Sequence of chain 1.A:
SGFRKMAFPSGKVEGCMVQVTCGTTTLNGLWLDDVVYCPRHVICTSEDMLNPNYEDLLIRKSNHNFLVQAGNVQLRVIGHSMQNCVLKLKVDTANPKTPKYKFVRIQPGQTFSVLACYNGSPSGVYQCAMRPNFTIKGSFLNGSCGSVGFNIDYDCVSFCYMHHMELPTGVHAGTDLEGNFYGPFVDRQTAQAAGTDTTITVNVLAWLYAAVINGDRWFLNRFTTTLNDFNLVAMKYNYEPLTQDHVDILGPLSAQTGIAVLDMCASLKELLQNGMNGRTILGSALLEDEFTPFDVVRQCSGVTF

Sequence of chain 2.A:
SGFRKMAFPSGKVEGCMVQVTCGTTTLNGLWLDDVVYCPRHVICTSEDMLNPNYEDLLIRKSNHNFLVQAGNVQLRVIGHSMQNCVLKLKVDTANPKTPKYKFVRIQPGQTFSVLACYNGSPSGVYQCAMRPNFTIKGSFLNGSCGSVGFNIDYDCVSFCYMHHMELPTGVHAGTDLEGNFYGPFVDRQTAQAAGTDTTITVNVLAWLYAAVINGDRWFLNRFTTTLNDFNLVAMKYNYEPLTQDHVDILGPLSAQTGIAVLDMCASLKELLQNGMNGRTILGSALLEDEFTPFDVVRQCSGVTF

Binding-site contacts:
Ligand atom C14 contacts residue GLN189 of chain 2.A at 4.0 Å.
Ligand atom C5 contacts residue HIS164 of chain 2.A at 3.9 Å.
Ligand atom C13 contacts residue GLN189 of chain 2.A at 3.3 Å.
Ligand atom C5 contacts residue GLU166 of chain 2.A at 3.9 Å.
Ligand atom N3 contacts residue HIS164 of chain 2.A at 3.8 Å.
Ligand atom C3 contacts residue HIS41 of chain 2.A at 3.6 Å.
Ligand atom C6 contacts residue CYS145 of chain 2.A at 3.5 Å (hydrophobic).
Ligand atom N4 contacts residue HIS163 of chain 2.A at 2.9 Å (h-bond).
Ligand atom C8 contacts residue GLU166 of chain 2.A at 3.6 Å.
Ligand atom N4 contacts residue GLU166 of chain 2.A at 3.6 Å.
Ligand atom N3 contacts residue MET165 of chain 2.A at 3.6 Å.
Ligand atom C10 contacts residue ASN142 of chain 2.A at 3.7 Å.
Ligand atom C8 contacts residue ASN142 of chain 2.A at 3.9 Å.
Ligand atom C1 contacts residue TYR54 of chain 2.A at 3.8 Å (hydrophobic).
Ligand atom C8 contacts residue PHE140 of chain 2.A at 3.3 Å (hydrophobic).
Ligand atom C7 contacts residue GLU166 of chain 2.A at 3.6 Å.
Ligand atom C2 contacts residue MET49 of chain 2.A at 4.0 Å (hydrophobic).
Ligand atom N3 contacts residue GLU166 of chain 2.A at 3.4 Å (salt-bridge).
Ligand atom C6 contacts residue HIS164 of chain 2.A at 3.7 Å.
Ligand atom C4 contacts residue HIS41 of chain 2.A at 4.0 Å.
Ligand atom O1 contacts residue GLU166 of chain 2.A at 2.9 Å (salt-bridge).
Ligand atom C9 contacts residue PHE140 of chain 2.A at 3.8 Å (hydrophobic).
Ligand atom C9 contacts residue LEU141 of chain 2.A at 3.7 Å (hydrophobic).
Ligand atom C1 contacts residue ASP187 of chain 2.A at 3.4 Å.
Ligand atom O1 contacts residue MET165 of chain 2.A at 3.6 Å.
Ligand atom C5 contacts residue MET165 of chain 2.A at 3.9 Å (hydrophobic).
Ligand atom N2 contacts residue GLU166 of chain 2.A at 3.8 Å.
Ligand atom C9 contacts residue GLU166 of chain 2.A at 3.7 Å.
Ligand atom C8 contacts residue LEU141 of chain 2.A at 3.6 Å (hydrophobic).
Ligand atom C9 contacts residue ASN142 of chain 2.A at 3.5 Å.
Ligand atom N3 contacts residue CYS145 of chain 2.A at 3.5 Å (h-bond).
Ligand atom C1 contacts residue ARG188 of chain 2.A at 3.8 Å.
Ligand atom N2 contacts residue CYS145 of chain 2.A at 3.7 Å.
Ligand atom C11 contacts residue ASN142 of chain 2.A at 3.7 Å.
Ligand atom C1 contacts residue MET49 of chain 2.A at 4.0 Å (hydrophobic).
Ligand atom C7 contacts residue LEU141 of chain 2.A at 4.0 Å (hydrophobic).
Ligand atom N3 contacts residue HIS163 of chain 2.A at 3.2 Å (h-bond).
Ligand atom C14 contacts residue ARG188 of chain 2.A at 4.0 Å.
Ligand atom C14 contacts residue MET165 of chain 2.A at 4.0 Å (hydrophobic).
Ligand atom N4 contacts residue MET165 of chain 2.A at 3.9 Å.

A small-molecule ligand and the protein it binds are described below.
Small molecule (SMILES): CC1CCN(C(=O)Cn2nnc3ccccc32)CC1